Binding-site contacts:
Ligand atom O6 contacts residue GLN773 of chain 1.B at 2.3 Å (h-bond).
Ligand atom C1 contacts residue ASN770 of chain 1.B at 1.4 Å.
Ligand atom O5 contacts residue ASN770 of chain 1.B at 2.4 Å (h-bond).
Ligand atom C3 contacts residue ASN770 of chain 1.B at 3.8 Å.
Ligand atom C4 contacts residue ASN770 of chain 1.B at 4.3 Å.
Ligand atom C8 contacts residue ASN770 of chain 1.B at 4.3 Å.
Ligand atom C7 contacts residue ASN770 of chain 1.B at 3.2 Å.
Ligand atom O6 contacts residue SER772 of chain 1.B at 3.3 Å.
Ligand atom O5 contacts residue SER772 of chain 1.B at 4.5 Å.
Ligand atom O7 contacts residue ASN770 of chain 1.B at 3.2 Å (h-bond).
Ligand atom C6 contacts residue GLN773 of chain 1.B at 3.3 Å.
Ligand atom O6 contacts residue ASN770 of chain 1.B at 4.3 Å.
Ligand atom C5 contacts residue ASN770 of chain 1.B at 3.7 Å.
Ligand atom C5 contacts residue GLN773 of chain 1.B at 4.4 Å.
Ligand atom C6 contacts residue SER772 of chain 1.B at 3.6 Å.
Ligand atom N2 contacts residue ASN770 of chain 1.B at 2.9 Å (h-bond).
Ligand atom C2 contacts residue ASN770 of chain 1.B at 2.5 Å.

A small-molecule ligand and the protein it binds are described below.
Small molecule (SMILES): CC(=O)N[C@H]1[C@H](O[C@H]2[C@H](O)[C@@H](NC(C)=O)CO[C@@H]2CO)O[C@H](CO)[C@@H](O[C@@H]2O[C@H](CO)[C@@H](O)[C@H](O[C@H]3O[C@H](CO)[C@@H](O)[C@H](O)[C@@H]3O)[C@@H]2O)[C@@H]1O

Sequence of chain 1.B:
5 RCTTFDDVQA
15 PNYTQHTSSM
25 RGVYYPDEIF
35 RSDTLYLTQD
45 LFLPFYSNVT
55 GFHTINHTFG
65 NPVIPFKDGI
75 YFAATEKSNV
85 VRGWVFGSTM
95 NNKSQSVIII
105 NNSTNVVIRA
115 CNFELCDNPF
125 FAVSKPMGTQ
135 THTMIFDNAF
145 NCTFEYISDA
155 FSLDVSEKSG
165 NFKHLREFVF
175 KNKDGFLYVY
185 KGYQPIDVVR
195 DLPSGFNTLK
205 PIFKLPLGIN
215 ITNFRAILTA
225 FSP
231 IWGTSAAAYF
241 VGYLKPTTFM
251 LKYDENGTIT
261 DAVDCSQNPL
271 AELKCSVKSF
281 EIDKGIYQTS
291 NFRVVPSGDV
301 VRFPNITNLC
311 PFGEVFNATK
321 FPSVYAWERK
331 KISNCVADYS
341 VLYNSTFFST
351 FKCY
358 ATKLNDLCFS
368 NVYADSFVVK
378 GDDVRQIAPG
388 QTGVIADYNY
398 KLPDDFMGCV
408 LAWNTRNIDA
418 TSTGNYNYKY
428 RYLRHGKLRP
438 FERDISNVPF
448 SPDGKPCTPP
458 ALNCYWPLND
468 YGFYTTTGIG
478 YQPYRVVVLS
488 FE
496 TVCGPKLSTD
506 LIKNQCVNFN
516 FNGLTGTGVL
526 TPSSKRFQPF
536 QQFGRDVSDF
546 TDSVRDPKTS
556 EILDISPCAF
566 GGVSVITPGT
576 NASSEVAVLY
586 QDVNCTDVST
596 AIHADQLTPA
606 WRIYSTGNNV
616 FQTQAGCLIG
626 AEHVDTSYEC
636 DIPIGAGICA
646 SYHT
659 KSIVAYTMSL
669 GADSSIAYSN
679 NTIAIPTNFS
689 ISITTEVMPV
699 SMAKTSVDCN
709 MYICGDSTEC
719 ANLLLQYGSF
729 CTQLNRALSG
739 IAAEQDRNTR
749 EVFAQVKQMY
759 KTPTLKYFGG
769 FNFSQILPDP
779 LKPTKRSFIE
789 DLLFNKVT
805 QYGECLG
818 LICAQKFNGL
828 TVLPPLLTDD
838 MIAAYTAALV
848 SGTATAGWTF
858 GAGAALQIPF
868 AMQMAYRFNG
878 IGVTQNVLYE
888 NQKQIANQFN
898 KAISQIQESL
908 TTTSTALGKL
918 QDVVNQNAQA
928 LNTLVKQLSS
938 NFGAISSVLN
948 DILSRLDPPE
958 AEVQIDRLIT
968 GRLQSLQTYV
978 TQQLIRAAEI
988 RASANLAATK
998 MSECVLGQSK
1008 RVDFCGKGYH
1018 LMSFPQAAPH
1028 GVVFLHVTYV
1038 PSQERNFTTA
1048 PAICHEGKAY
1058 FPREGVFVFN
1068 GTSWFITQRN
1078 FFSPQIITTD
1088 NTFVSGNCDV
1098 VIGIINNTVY